Binding-site contacts:
Ligand atom O3' contacts residue HIS114 of chain 1.A at 3.4 Å.
Ligand atom C2 contacts residue PHE41 of chain 1.A at 3.7 Å (hydrophobic).
Ligand atom N9 contacts residue ILE44 of chain 1.A at 3.6 Å.
Ligand atom O4' contacts residue PHE19 of chain 1.A at 3.3 Å.
Ligand atom N3 contacts residue PHE41 of chain 1.A at 4.0 Å.
Ligand atom N3 contacts residue ILE44 of chain 1.A at 3.2 Å (h-bond).
Ligand atom N7 contacts residue ILE44 of chain 1.A at 4.0 Å.
Ligand atom C1' contacts residue ASP43 of chain 1.A at 3.4 Å.
Ligand atom O3' contacts residue ASP43 of chain 1.A at 2.6 Å (salt-bridge).
Ligand atom N1 contacts residue ILE22 of chain 1.A at 3.9 Å.
Ligand atom C2 contacts residue ILE44 of chain 1.A at 3.5 Å (hydrophobic).
Ligand atom N6 contacts residue ILE18 of chain 1.A at 4.0 Å.
Ligand atom O2' contacts residue SER45 of chain 1.A at 3.4 Å.
Ligand atom O5' contacts residue HIS112 of chain 1.A at 2.5 Å (h-bond).
Ligand atom C2 contacts residue HIS42 of chain 1.A at 3.6 Å.
Ligand atom C4' contacts residue ASP43 of chain 1.A at 3.7 Å.
Ligand atom C5' contacts residue HIS112 of chain 1.A at 3.2 Å.
Ligand atom C5 contacts residue ILE44 of chain 1.A at 3.6 Å (hydrophobic).
Ligand atom C4' contacts residue PHE19 of chain 1.A at 4.1 Å (hydrophobic).
Ligand atom C6 contacts residue ILE22 of chain 1.A at 3.9 Å (hydrophobic).
Ligand atom O4' contacts residue ASP43 of chain 1.A at 3.9 Å.
Ligand atom O5' contacts residue SER107 of chain 1.A at 4.0 Å.
Ligand atom C8 contacts residue ILE44 of chain 1.A at 4.0 Å (hydrophobic).
Ligand atom C1' contacts residue LEU53 of chain 1.A at 4.1 Å (hydrophobic).
Ligand atom C5' contacts residue PHE19 of chain 1.A at 4.0 Å (hydrophobic).
Ligand atom C4' contacts residue LEU53 of chain 1.A at 4.0 Å (hydrophobic).
Ligand atom C5 contacts residue ILE18 of chain 1.A at 4.1 Å (hydrophobic).
Ligand atom N7 contacts residue ILE18 of chain 1.A at 3.7 Å.
Ligand atom N6 contacts residue ILE22 of chain 1.A at 3.8 Å.
Ligand atom C2' contacts residue ASP43 of chain 1.A at 3.6 Å.
Ligand atom N9 contacts residue PHE19 of chain 1.A at 4.1 Å.
Ligand atom O5' contacts residue HIS114 of chain 1.A at 3.5 Å (h-bond).
Ligand atom C4 contacts residue ILE44 of chain 1.A at 3.3 Å (hydrophobic).
Ligand atom N3 contacts residue ASP43 of chain 1.A at 3.8 Å.
Ligand atom O2' contacts residue ASP43 of chain 1.A at 2.8 Å (salt-bridge).
Ligand atom O4' contacts residue LEU53 of chain 1.A at 3.6 Å.
Ligand atom N1 contacts residue ILE44 of chain 1.A at 3.9 Å.
Ligand atom O2' contacts residue ILE44 of chain 1.A at 3.6 Å.
Ligand atom C5' contacts residue SER107 of chain 1.A at 3.8 Å.
Ligand atom C3' contacts residue ASP43 of chain 1.A at 3.4 Å.

This protein binds this small molecule.
Small molecule (SMILES): Nc1ncnc2c1ncn2[C@@H]1O[C@H](CO)[C@@H](O)[C@H]1O

Sequence of chain 1.A:
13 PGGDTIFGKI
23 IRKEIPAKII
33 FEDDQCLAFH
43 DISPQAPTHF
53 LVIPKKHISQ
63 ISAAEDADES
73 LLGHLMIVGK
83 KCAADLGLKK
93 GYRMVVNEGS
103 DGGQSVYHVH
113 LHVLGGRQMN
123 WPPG